Binding-site contacts:
Ligand atom CZ2 contacts residue PHE228 of chain 1.B at 4.4 Å (hydrophobic).
Ligand atom CZ2 contacts residue ILE356 of chain 1.B at 4.4 Å (hydrophobic).
Ligand atom N contacts residue GLY263 of chain 1.B at 3.5 Å (h-bond).
Ligand atom CZ3 contacts residue SER265 of chain 1.B at 3.6 Å.
Ligand atom CZ3 contacts residue GLY264 of chain 1.B at 4.1 Å.
Ligand atom CD2 contacts residue SER265 of chain 1.B at 4.3 Å.
Ligand atom CA contacts residue GLY263 of chain 1.B at 3.9 Å.
Ligand atom CD1 contacts residue LYS379 of chain 1.B at 3.8 Å.
Ligand atom CH2 contacts residue PHE228 of chain 1.B at 3.7 Å (hydrophobic).
Ligand atom O contacts residue SER237 of chain 1.B at 3.8 Å.
Ligand atom CH2 contacts residue ARG233 of chain 1.B at 4.0 Å.
Ligand atom O contacts residue ASN242 of chain 1.B at 4.3 Å.
Ligand atom CH2 contacts residue HEM1 of chain 1.L at 4.3 Å.
Ligand atom CB contacts residue GLY238 of chain 1.B at 4.4 Å.
Ligand atom C contacts residue GLY263 of chain 1.B at 3.8 Å.
Ligand atom CE3 contacts residue LEU236 of chain 1.B at 3.7 Å (hydrophobic).
Ligand atom OXT contacts residue TRP239 of chain 1.B at 4.4 Å.
Ligand atom OXT contacts residue ALA262 of chain 1.B at 4.2 Å.
Ligand atom CH2 contacts residue SER265 of chain 1.B at 4.4 Å.
Ligand atom CD1 contacts residue HEM1 of chain 1.L at 3.4 Å.
Ligand atom CE3 contacts residue GLY264 of chain 1.B at 4.1 Å.
Ligand atom OXT contacts residue LYS240 of chain 1.B at 3.6 Å.
Ligand atom N contacts residue ALA262 of chain 1.B at 4.0 Å.
Ligand atom CB contacts residue GLY263 of chain 1.B at 3.5 Å.
Ligand atom OXT contacts residue GLY263 of chain 1.B at 3.4 Å (h-bond).
Ligand atom CB contacts residue LEU236 of chain 1.B at 4.1 Å (hydrophobic).
Ligand atom NE1 contacts residue HEM1 of chain 1.L at 3.5 Å (h-bond).
Ligand atom CE3 contacts residue SER265 of chain 1.B at 3.8 Å.
Ligand atom CE2 contacts residue HEM1 of chain 1.L at 3.6 Å.
Ligand atom O contacts residue GLY238 of chain 1.B at 3.5 Å (h-bond).
Ligand atom CZ3 contacts residue LEU236 of chain 1.B at 3.7 Å (hydrophobic).
Ligand atom CB contacts residue HEM1 of chain 1.L at 4.3 Å.
Ligand atom CZ2 contacts residue ARG233 of chain 1.B at 3.9 Å.
Ligand atom CD2 contacts residue HEM1 of chain 1.L at 3.7 Å.
Ligand atom OXT contacts residue GLY238 of chain 1.B at 3.6 Å.
Ligand atom NE1 contacts residue LYS379 of chain 1.B at 3.8 Å.
Ligand atom CZ2 contacts residue HEM1 of chain 1.L at 3.5 Å.
Ligand atom CG contacts residue HEM1 of chain 1.L at 3.5 Å.
Ligand atom CE2 contacts residue ARG233 of chain 1.B at 4.2 Å.
Ligand atom C contacts residue GLY238 of chain 1.B at 3.6 Å.

Sequence of chain 1.B:
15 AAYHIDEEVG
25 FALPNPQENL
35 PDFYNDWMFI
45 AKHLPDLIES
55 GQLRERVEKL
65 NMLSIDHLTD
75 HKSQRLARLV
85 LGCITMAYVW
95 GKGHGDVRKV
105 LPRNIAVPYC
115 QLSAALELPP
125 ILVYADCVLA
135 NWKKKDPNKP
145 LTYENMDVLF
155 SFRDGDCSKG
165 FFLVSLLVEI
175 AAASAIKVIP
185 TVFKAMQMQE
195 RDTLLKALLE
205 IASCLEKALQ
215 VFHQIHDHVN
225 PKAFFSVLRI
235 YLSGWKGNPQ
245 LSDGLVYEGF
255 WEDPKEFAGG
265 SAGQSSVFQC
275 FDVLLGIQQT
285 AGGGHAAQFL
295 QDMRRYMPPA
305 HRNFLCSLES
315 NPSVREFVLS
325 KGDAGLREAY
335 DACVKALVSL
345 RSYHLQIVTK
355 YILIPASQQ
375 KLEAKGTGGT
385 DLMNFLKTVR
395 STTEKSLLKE

The protein below binds the small molecule below.
Small molecule (SMILES): N[C@@H](Cc1c[nH]c2ccccc12)C(=O)O